Binding-site contacts:
Ligand atom C8 contacts residue THR200 of chain 1.A at 3.9 Å.
Ligand atom C1 contacts residue ASN199 of chain 1.A at 1.5 Å.
Ligand atom C7 contacts residue ILE196 of chain 1.A at 4.5 Å (hydrophobic).
Ligand atom C6 contacts residue ILE196 of chain 1.A at 4.2 Å (hydrophobic).
Ligand atom C1 contacts residue THR200 of chain 1.A at 4.1 Å.
Ligand atom N2 contacts residue THR200 of chain 1.A at 3.6 Å.
Ligand atom C4 contacts residue ASN199 of chain 1.A at 4.4 Å.
Ligand atom C7 contacts residue ASN199 of chain 1.A at 3.6 Å.
Ligand atom C3 contacts residue ASN199 of chain 1.A at 3.9 Å.
Ligand atom O7 contacts residue ILE196 of chain 1.A at 4.5 Å.
Ligand atom C5 contacts residue ASN199 of chain 1.A at 3.8 Å.
Ligand atom C2 contacts residue ASN199 of chain 1.A at 2.5 Å.
Ligand atom C7 contacts residue ARG310 of chain 1.C at 3.8 Å.
Ligand atom C2 contacts residue THR200 of chain 1.A at 4.5 Å.
Ligand atom C6 contacts residue ARG194 of chain 1.A at 3.6 Å.
Ligand atom N2 contacts residue ASN199 of chain 1.A at 2.9 Å (h-bond).
Ligand atom O6 contacts residue ARG194 of chain 1.A at 3.4 Å (salt-bridge).
Ligand atom O5 contacts residue ARG194 of chain 1.A at 3.1 Å (salt-bridge).
Ligand atom C8 contacts residue VAL176 of chain 1.A at 4.2 Å (hydrophobic).
Ligand atom C5 contacts residue ILE196 of chain 1.A at 4.3 Å (hydrophobic).
Ligand atom O7 contacts residue ASN199 of chain 1.A at 3.8 Å.
Ligand atom C6 contacts residue VAL176 of chain 1.A at 4.2 Å (hydrophobic).
Ligand atom C7 contacts residue THR200 of chain 1.A at 4.1 Å.
Ligand atom O7 contacts residue ARG310 of chain 1.C at 3.2 Å (salt-bridge).
Ligand atom C8 contacts residue ILE196 of chain 1.A at 3.9 Å (hydrophobic).
Ligand atom C1 contacts residue ARG194 of chain 1.A at 4.2 Å.
Ligand atom C6 contacts residue ASN199 of chain 1.A at 4.5 Å.
Ligand atom O5 contacts residue ASN199 of chain 1.A at 2.5 Å (h-bond).
Ligand atom C8 contacts residue ARG310 of chain 1.C at 4.1 Å.
Ligand atom C5 contacts residue ARG194 of chain 1.A at 4.0 Å.

This protein binds this small molecule.
Small molecule (SMILES): CC(=O)N[C@H]1[C@H](O[C@H]2[C@H](O)[C@@H](NC(C)=O)CO[C@@H]2CO)O[C@H](CO)[C@@H](O)[C@@H]1O

Sequence of chain 1.A:
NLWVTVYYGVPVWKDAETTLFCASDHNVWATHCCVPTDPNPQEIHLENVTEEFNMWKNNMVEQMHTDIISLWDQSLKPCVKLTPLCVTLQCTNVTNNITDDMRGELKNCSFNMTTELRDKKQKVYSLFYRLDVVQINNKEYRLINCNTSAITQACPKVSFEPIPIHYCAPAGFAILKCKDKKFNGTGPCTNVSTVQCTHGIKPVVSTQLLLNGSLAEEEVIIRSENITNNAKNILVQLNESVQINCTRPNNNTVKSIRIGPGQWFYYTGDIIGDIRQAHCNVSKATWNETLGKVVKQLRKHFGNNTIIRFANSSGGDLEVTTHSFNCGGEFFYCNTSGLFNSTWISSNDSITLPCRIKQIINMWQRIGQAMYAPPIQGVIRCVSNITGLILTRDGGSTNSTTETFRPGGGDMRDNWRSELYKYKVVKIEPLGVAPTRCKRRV

Sequence of chain 1.C:
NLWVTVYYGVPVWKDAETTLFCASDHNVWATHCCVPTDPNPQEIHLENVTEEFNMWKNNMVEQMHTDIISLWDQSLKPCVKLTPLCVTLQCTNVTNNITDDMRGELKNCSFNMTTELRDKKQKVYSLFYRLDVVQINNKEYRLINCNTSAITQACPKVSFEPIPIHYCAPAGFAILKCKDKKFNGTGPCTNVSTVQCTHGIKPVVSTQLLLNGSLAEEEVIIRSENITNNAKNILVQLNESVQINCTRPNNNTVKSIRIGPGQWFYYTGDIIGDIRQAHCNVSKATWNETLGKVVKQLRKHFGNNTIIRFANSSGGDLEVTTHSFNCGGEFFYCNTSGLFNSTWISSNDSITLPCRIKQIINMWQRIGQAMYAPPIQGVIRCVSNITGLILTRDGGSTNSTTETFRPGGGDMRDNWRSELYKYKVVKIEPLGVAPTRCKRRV